Sequence of chain 2.A:
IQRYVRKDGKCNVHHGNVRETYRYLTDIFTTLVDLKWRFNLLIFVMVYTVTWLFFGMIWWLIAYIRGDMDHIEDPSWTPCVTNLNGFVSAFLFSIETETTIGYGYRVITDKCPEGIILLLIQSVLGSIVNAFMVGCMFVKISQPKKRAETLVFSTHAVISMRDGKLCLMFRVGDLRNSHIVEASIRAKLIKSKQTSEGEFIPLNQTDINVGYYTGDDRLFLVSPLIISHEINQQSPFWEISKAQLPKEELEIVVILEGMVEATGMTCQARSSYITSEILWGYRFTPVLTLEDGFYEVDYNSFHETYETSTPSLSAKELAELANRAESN

Binding-site contacts:
Ligand atom O11 contacts residue ARG43 of chain 2.A at 3.1 Å (salt-bridge).
Ligand atom O51 contacts residue LYS145 of chain 2.A at 2.8 Å (salt-bridge).
Ligand atom P1 contacts residue TRP42 of chain 2.A at 4.3 Å.
Ligand atom O6 contacts residue TRP42 of chain 2.A at 2.9 Å (h-bond).
Ligand atom O1 contacts residue TRP42 of chain 2.A at 4.2 Å.
Ligand atom O53 contacts residue TRP42 of chain 2.A at 4.1 Å.
Ligand atom O13 contacts residue TRP42 of chain 2.A at 3.5 Å.
Ligand atom C6 contacts residue TRP42 of chain 2.A at 4.0 Å (hydrophobic).
Ligand atom C3C contacts residue TRP42 of chain 2.A at 3.8 Å (hydrophobic).
Ligand atom P5 contacts residue LYS151 of chain 2.A at 4.3 Å.
Ligand atom C6 contacts residue LYS41 of chain 2.A at 4.0 Å.
Ligand atom O51 contacts residue GLN148 of chain 2.A at 3.5 Å (h-bond).
Ligand atom O41 contacts residue LYS15 of chain 2.A at 4.0 Å.
Ligand atom O11 contacts residue LYS41 of chain 2.A at 4.2 Å.
Ligand atom O1 contacts residue LYS41 of chain 2.A at 4.0 Å.
Ligand atom P5 contacts residue GLN148 of chain 2.A at 4.2 Å.
Ligand atom O51 contacts residue LEU40 of chain 2.A at 3.8 Å.
Ligand atom O52 contacts residue LYS150 of chain 2.A at 3.3 Å (salt-bridge).
Ligand atom O5 contacts residue LYS145 of chain 2.A at 4.4 Å.
Ligand atom C2C contacts residue TRP42 of chain 2.A at 4.0 Å (hydrophobic).
Ligand atom O4 contacts residue LYS151 of chain 2.A at 4.4 Å.
Ligand atom O51 contacts residue VAL38 of chain 2.A at 4.2 Å.
Ligand atom P5 contacts residue LYS145 of chain 2.A at 4.0 Å.
Ligand atom O6 contacts residue LYS145 of chain 2.A at 4.2 Å.
Ligand atom O6 contacts residue LYS41 of chain 2.A at 3.5 Å.
Ligand atom O51 contacts residue ASP39 of chain 2.A at 4.3 Å.
Ligand atom C3C contacts residue LEU46 of chain 2.A at 4.1 Å (hydrophobic).
Ligand atom C1B contacts residue ARG43 of chain 2.A at 4.3 Å.
Ligand atom O53 contacts residue LYS151 of chain 2.A at 3.1 Å (salt-bridge).
Ligand atom O43 contacts residue LYS15 of chain 2.A at 2.7 Å (salt-bridge).
Ligand atom O41 contacts residue LYS150 of chain 2.A at 3.9 Å.
Ligand atom C3C contacts residue ARG43 of chain 2.A at 4.3 Å.
Ligand atom P4 contacts residue LYS15 of chain 2.A at 3.7 Å.
Ligand atom O11 contacts residue TRP42 of chain 2.A at 3.8 Å.
Ligand atom C1C contacts residue TRP42 of chain 2.A at 4.2 Å (hydrophobic).
Ligand atom O53 contacts residue LYS145 of chain 2.A at 4.3 Å.
Ligand atom O42 contacts residue LYS15 of chain 2.A at 4.2 Å.
Ligand atom O2C contacts residue TRP42 of chain 2.A at 3.4 Å.
Ligand atom O53 contacts residue GLN148 of chain 2.A at 4.2 Å.
Ligand atom O52 contacts residue LYS151 of chain 2.A at 4.4 Å.

The small molecule below binds the protein below.
Small molecule (SMILES): CCCCCCCC(=O)OC[C@H](COP(=O)(O)O[C@@H]1[C@H](O)[C@H](O)[C@@H](OP(=O)(O)O)[C@H](OP(=O)(O)O)[C@H]1O)OC(=O)CCCCCCC